A protein and the small-molecule ligand that binds it are described below.
Small molecule (SMILES): CCN(CC)C(=O)C[C@H](NC(=O)CCc1ccccc1)C(=O)N[C@@H](COC)C(=O)NCc1cccc2ccccc12

Sequence of chain 1.W:
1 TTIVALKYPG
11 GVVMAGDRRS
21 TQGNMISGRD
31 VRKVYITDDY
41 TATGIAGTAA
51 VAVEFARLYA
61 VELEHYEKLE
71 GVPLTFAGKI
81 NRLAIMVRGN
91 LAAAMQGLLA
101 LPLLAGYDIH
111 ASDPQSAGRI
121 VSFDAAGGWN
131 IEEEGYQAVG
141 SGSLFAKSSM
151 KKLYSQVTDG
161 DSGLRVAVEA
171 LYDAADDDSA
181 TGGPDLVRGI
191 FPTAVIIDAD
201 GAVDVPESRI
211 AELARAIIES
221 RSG

Binding-site contacts:
Ligand atom C23 contacts residue ASP124 of chain 1.W at 3.5 Å.
Ligand atom C27 contacts residue SER122 of chain 1.W at 3.6 Å.
Ligand atom O18 contacts residue SER20 of chain 1.V at 3.4 Å.
Ligand atom C14 contacts residue ALA49 of chain 1.V at 3.6 Å (hydrophobic).
Ligand atom C28 contacts residue GLY128 of chain 1.W at 3.5 Å.
Ligand atom C37 contacts residue LEU91 of chain 1.W at 3.6 Å (hydrophobic).
Ligand atom C09 contacts residue ILE45 of chain 1.V at 3.5 Å (hydrophobic).
Ligand atom C27 contacts residue PHE123 of chain 1.W at 3.6 Å (hydrophobic).
Ligand atom O01 contacts residue ALA49 of chain 1.V at 2.9 Å (h-bond).
Ligand atom C29 contacts residue TRP129 of chain 1.W at 3.3 Å (hydrophobic).
Ligand atom O41 contacts residue GLN22 of chain 1.V at 3.6 Å.
Ligand atom C05 contacts residue GLY47 of chain 1.V at 3.5 Å.
Ligand atom C04 contacts residue THR21 of chain 1.V at 3.7 Å.
Ligand atom C24 contacts residue GLN22 of chain 1.V at 3.5 Å.
Ligand atom C15 contacts residue VAL31 of chain 1.V at 3.5 Å (hydrophobic).
Ligand atom C10 contacts residue ILE45 of chain 1.V at 3.3 Å (hydrophobic).
Ligand atom N31 contacts residue ASP124 of chain 1.W at 2.9 Å (salt-bridge).
Ligand atom C28 contacts residue ASP124 of chain 1.W at 3.5 Å.
Ligand atom C07 contacts residue THR1 of chain 1.V at 3.1 Å.
Ligand atom N03 contacts residue THR21 of chain 1.V at 2.8 Å (h-bond).
Ligand atom O30 contacts residue SER27 of chain 1.V at 2.6 Å (h-bond).
Ligand atom C24 contacts residue SER20 of chain 1.V at 3.7 Å.
Ligand atom C15 contacts residue ALA49 of chain 1.V at 3.6 Å (hydrophobic).
Ligand atom C10 contacts residue ALA52 of chain 1.V at 3.6 Å (hydrophobic).
Ligand atom C15 contacts residue SER20 of chain 1.V at 3.6 Å.
Ligand atom O18 contacts residue THR21 of chain 1.V at 3.2 Å (h-bond).
Ligand atom C14 contacts residue SER20 of chain 1.V at 3.5 Å.
Ligand atom O30 contacts residue SER20 of chain 1.V at 3.5 Å (h-bond).
Ligand atom C04 contacts residue GLY47 of chain 1.V at 3.6 Å.
Ligand atom C19 contacts residue THR21 of chain 1.V at 3.6 Å.
Ligand atom C36 contacts residue ALA126 of chain 1.W at 3.6 Å (hydrophobic).
Ligand atom C22 contacts residue ASP124 of chain 1.W at 3.7 Å.
Ligand atom N06 contacts residue GLY47 of chain 1.V at 2.8 Å (h-bond).
Ligand atom C38 contacts residue MET95 of chain 1.W at 3.4 Å (hydrophobic).
Ligand atom C02 contacts residue THR21 of chain 1.V at 3.7 Å.
Ligand atom C17 contacts residue ALA49 of chain 1.V at 3.7 Å (hydrophobic).
Ligand atom O30 contacts residue GLN22 of chain 1.V at 2.8 Å (h-bond).
Ligand atom C24 contacts residue SER27 of chain 1.V at 3.6 Å.
Ligand atom C23 contacts residue SER20 of chain 1.V at 3.7 Å.
Ligand atom C16 contacts residue ALA49 of chain 1.V at 3.6 Å (hydrophobic).

Sequence of chain 1.V:
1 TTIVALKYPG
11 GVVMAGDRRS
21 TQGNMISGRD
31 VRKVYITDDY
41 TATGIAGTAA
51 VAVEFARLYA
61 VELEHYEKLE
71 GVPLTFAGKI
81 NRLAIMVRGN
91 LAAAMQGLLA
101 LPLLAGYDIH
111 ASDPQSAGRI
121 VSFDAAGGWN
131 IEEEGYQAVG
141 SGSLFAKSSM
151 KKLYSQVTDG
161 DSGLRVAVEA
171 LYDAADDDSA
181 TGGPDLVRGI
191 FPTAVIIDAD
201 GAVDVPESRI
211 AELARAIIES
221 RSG